Sequence of chain 1.B:
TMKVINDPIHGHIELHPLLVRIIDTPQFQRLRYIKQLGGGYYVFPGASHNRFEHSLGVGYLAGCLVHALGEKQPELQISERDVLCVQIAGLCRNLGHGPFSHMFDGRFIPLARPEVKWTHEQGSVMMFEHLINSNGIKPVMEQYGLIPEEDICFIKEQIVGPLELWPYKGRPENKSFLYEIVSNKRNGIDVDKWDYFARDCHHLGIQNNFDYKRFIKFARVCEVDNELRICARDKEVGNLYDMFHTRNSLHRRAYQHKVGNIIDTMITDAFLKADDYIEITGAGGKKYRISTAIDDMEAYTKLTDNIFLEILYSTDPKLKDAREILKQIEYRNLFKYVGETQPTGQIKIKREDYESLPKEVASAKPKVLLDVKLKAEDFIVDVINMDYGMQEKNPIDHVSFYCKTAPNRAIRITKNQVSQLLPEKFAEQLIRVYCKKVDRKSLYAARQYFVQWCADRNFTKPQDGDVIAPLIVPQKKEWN

Binding-site contacts:
Ligand atom C5 contacts residue ARG33 of chain 1.B at 3.5 Å.
Ligand atom O2G contacts residue MG1 of chain 1.L at 1.9 Å.
Ligand atom PA contacts residue MG1 of chain 1.L at 3.5 Å.
Ligand atom C2 contacts residue ARG339 of chain 1.C at 3.3 Å.
Ligand atom C1' contacts residue VAL44 of chain 1.C at 3.4 Å (hydrophobic).
Ligand atom N9 contacts residue TYR43 of chain 1.C at 3.5 Å (h-bond).
Ligand atom C8 contacts residue VAL44 of chain 1.C at 3.1 Å (hydrophobic).
Ligand atom C4 contacts residue ARG339 of chain 1.C at 3.4 Å.
Ligand atom O6 contacts residue ARG33 of chain 1.B at 3.0 Å (salt-bridge).
Ligand atom PG contacts residue MG1 of chain 1.L at 3.2 Å.
Ligand atom O2B contacts residue VAL266 of chain 1.C at 3.5 Å.
Ligand atom C5 contacts residue TYR43 of chain 1.C at 3.4 Å (hydrophobic).
Ligand atom C2 contacts residue ASP25 of chain 1.B at 3.5 Å.
Ligand atom O6 contacts residue PHE53 of chain 1.B at 3.5 Å.
Ligand atom O3B contacts residue LYS343 of chain 1.C at 3.6 Å (salt-bridge).
Ligand atom O4' contacts residue ARG339 of chain 1.C at 3.2 Å (salt-bridge).
Ligand atom N2 contacts residue ARG339 of chain 1.C at 3.3 Å (salt-bridge).
Ligand atom O1A contacts residue MG1 of chain 1.L at 2.1 Å.
Ligand atom O3' contacts residue VAL5 of chain 1.B at 3.5 Å (h-bond).
Ligand atom PG contacts residue LYS4 of chain 1.B at 3.2 Å.
Ligand atom C8 contacts residue TYR43 of chain 1.C at 2.9 Å (hydrophobic).
Ligand atom C2' contacts residue VAL5 of chain 1.B at 3.5 Å (hydrophobic).
Ligand atom C2' contacts residue ILE6 of chain 1.B at 3.5 Å (hydrophobic).
Ligand atom N9 contacts residue VAL44 of chain 1.C at 3.6 Å (h-bond).
Ligand atom O1A contacts residue LYS4 of chain 1.B at 2.7 Å (salt-bridge).
Ligand atom O1G contacts residue LYS4 of chain 1.B at 2.4 Å (salt-bridge).
Ligand atom N2 contacts residue ASP25 of chain 1.B at 2.9 Å (salt-bridge).
Ligand atom N1 contacts residue ASP25 of chain 1.B at 2.8 Å (salt-bridge).
Ligand atom O2G contacts residue LYS4 of chain 1.B at 2.9 Å (salt-bridge).
Ligand atom N7 contacts residue TYR43 of chain 1.C at 2.8 Å (h-bond).
Ligand atom N7 contacts residue ARG33 of chain 1.B at 3.1 Å (salt-bridge).
Ligand atom C6 contacts residue ARG33 of chain 1.B at 3.6 Å.
Ligand atom O3B contacts residue MG1 of chain 1.L at 3.6 Å.
Ligand atom N3 contacts residue ARG339 of chain 1.C at 3.3 Å (salt-bridge).
Ligand atom O1B contacts residue MG1 of chain 1.L at 2.3 Å.
Ligand atom PB contacts residue MG1 of chain 1.L at 3.4 Å.
Ligand atom O5' contacts residue ARG339 of chain 1.C at 2.9 Å (salt-bridge).
Ligand atom O2A contacts residue ARG339 of chain 1.C at 3.0 Å (salt-bridge).
Ligand atom O6 contacts residue GLN30 of chain 1.B at 3.1 Å (h-bond).
Ligand atom O3G contacts residue LYS343 of chain 1.C at 2.4 Å (salt-bridge).

A small-molecule ligand and the protein it binds are described below.
Small molecule (SMILES): Nc1nc2c(ncn2[C@H]2C[C@H](O)[C@@H](CO[P](=O)(O)O[P](=O)(O)OP(=O)(O)O)O2)c(=O)[nH]1

Sequence of chain 1.C:
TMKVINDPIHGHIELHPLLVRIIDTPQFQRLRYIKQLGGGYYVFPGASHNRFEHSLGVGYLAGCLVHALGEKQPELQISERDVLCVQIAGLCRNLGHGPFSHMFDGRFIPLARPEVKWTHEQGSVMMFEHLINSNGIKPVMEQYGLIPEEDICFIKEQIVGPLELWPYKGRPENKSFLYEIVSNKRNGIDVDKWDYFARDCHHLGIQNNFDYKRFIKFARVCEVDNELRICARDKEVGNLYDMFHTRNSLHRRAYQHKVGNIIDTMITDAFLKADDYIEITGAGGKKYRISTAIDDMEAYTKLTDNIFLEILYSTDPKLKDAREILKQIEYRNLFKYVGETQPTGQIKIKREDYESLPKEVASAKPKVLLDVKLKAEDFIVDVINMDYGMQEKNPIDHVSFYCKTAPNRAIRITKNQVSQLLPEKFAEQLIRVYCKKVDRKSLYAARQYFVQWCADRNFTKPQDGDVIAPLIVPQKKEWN